Sequence of chain 1.A:
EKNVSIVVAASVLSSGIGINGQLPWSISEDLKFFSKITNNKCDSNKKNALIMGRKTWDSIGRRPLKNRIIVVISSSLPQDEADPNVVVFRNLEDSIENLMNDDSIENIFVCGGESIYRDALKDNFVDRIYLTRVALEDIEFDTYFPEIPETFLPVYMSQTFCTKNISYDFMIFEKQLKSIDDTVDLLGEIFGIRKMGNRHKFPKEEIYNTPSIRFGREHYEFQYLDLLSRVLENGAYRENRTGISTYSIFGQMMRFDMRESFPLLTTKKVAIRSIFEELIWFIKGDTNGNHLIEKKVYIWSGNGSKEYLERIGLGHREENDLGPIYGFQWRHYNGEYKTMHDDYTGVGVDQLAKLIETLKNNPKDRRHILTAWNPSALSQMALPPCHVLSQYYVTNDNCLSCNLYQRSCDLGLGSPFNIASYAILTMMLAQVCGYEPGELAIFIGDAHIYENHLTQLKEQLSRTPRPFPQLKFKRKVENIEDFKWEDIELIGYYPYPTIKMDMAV

A small-molecule ligand and the protein it binds are described below.
Small molecule (SMILES): CN(Cc1cnc2nc(N)nc(N)c2n1)c1ccc(C(=O)N[C@@H](CCC(=O)O)C(=O)O)cc1

Binding-site contacts:
Ligand atom N1 contacts residue ASP32 of chain 1.A at 2.9 Å (salt-bridge).
Ligand atom NA2 contacts residue THR134 of chain 1.A at 3.1 Å (h-bond).
Ligand atom O2 contacts residue ARG70 of chain 1.A at 3.3 Å (salt-bridge).
Ligand atom NA4 contacts residue NDP1 of chain 1.F at 3.6 Å (h-bond).
Ligand atom N5 contacts residue NDP1 of chain 1.F at 3.3 Å (h-bond).
Ligand atom NA4 contacts residue PHE36 of chain 1.A at 3.4 Å.
Ligand atom N8 contacts residue LEU25 of chain 1.A at 3.7 Å.
Ligand atom C15 contacts residue PHE36 of chain 1.A at 3.7 Å (hydrophobic).
Ligand atom N1 contacts residue ALA11 of chain 1.A at 3.5 Å.
Ligand atom O1 contacts residue ARG70 of chain 1.A at 2.5 Å (salt-bridge).
Ligand atom O1 contacts residue SER37 of chain 1.A at 3.0 Å (h-bond).
Ligand atom C4 contacts residue PHE36 of chain 1.A at 3.5 Å (hydrophobic).
Ligand atom NA2 contacts residue VAL10 of chain 1.A at 3.6 Å.
Ligand atom CA contacts residue SER37 of chain 1.A at 3.6 Å.
Ligand atom NA4 contacts residue VAL10 of chain 1.A at 3.7 Å.
Ligand atom C9 contacts residue NDP1 of chain 1.F at 3.5 Å.
Ligand atom C4 contacts residue VAL9 of chain 1.A at 3.6 Å (hydrophobic).
Ligand atom NA2 contacts residue ASP32 of chain 1.A at 2.6 Å (salt-bridge).
Ligand atom CB contacts residue SER37 of chain 1.A at 3.2 Å.
Ligand atom NA4 contacts residue TYR119 of chain 1.A at 3.6 Å.
Ligand atom CM contacts residue THR58 of chain 1.A at 3.5 Å.
Ligand atom NA2 contacts residue ALA11 of chain 1.A at 3.4 Å.
Ligand atom N3 contacts residue VAL9 of chain 1.A at 3.3 Å.
Ligand atom NA4 contacts residue VAL9 of chain 1.A at 2.6 Å (h-bond).
Ligand atom N3 contacts residue VAL10 of chain 1.A at 3.4 Å (h-bond).
Ligand atom C4A contacts residue NDP1 of chain 1.F at 3.1 Å.
Ligand atom C6 contacts residue NDP1 of chain 1.F at 3.7 Å.
Ligand atom OE1 contacts residue SER37 of chain 1.A at 3.6 Å.
Ligand atom OE1 contacts residue LYS34 of chain 1.A at 3.7 Å.
Ligand atom O2 contacts residue SER37 of chain 1.A at 3.2 Å (h-bond).
Ligand atom C2 contacts residue ALA11 of chain 1.A at 3.5 Å (hydrophobic).
Ligand atom C2 contacts residue ASP32 of chain 1.A at 3.5 Å.
Ligand atom CT contacts residue ARG70 of chain 1.A at 3.6 Å.
Ligand atom C4 contacts residue NDP1 of chain 1.F at 3.3 Å.
Ligand atom C8A contacts residue NDP1 of chain 1.F at 3.7 Å.
Ligand atom C7 contacts residue LEU25 of chain 1.A at 3.5 Å (hydrophobic).
Ligand atom C16 contacts residue PHE36 of chain 1.A at 3.7 Å (hydrophobic).
Ligand atom CT contacts residue SER37 of chain 1.A at 3.0 Å.
Ligand atom N3 contacts residue ALA11 of chain 1.A at 3.7 Å.
Ligand atom NA4 contacts residue CYS113 of chain 1.A at 3.5 Å.